Sequence of chain 3.A:
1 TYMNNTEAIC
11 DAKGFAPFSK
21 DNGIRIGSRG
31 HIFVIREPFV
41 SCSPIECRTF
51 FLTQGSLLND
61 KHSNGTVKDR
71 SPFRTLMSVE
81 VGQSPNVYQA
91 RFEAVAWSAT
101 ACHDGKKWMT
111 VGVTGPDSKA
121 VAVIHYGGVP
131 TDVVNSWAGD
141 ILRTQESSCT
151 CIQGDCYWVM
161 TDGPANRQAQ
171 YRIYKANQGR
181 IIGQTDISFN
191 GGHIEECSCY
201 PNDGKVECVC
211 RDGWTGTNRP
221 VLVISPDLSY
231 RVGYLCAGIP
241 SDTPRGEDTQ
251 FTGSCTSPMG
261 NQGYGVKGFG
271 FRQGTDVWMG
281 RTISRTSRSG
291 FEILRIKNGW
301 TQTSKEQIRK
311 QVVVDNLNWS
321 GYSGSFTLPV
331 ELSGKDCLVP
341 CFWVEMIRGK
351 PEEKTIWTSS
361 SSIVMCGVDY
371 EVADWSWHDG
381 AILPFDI

This protein binds this small molecule.
Small molecule (SMILES): CC(=O)N[C@H]1[C@H]([C@H](O)[C@H](O)CO)OC(C(=O)O)=C[C@@H]1O

Binding-site contacts:
Ligand atom C9 contacts residue GLU195 of chain 3.A at 3.4 Å.
Ligand atom C11 contacts residue TRP97 of chain 3.A at 3.7 Å (hydrophobic).
Ligand atom O10 contacts residue ARG70 of chain 3.A at 2.7 Å (salt-bridge).
Ligand atom C10 contacts residue ARG70 of chain 3.A at 4.0 Å.
Ligand atom C2 contacts residue TYR322 of chain 3.A at 3.2 Å (hydrophobic).
Ligand atom O1A contacts residue ARG288 of chain 3.A at 2.9 Å (salt-bridge).
Ligand atom C8 contacts residue ARG211 of chain 3.A at 3.3 Å.
Ligand atom C3 contacts residue ASP69 of chain 3.A at 3.2 Å.
Ligand atom C9 contacts residue ALA165 of chain 3.A at 3.6 Å (hydrophobic).
Ligand atom O10 contacts residue ASP69 of chain 3.A at 3.6 Å.
Ligand atom C9 contacts residue ARG211 of chain 3.A at 4.0 Å.
Ligand atom C1 contacts residue ARG288 of chain 3.A at 3.6 Å.
Ligand atom C6 contacts residue TYR322 of chain 3.A at 3.9 Å (hydrophobic).
Ligand atom O4 contacts residue GLU37 of chain 3.A at 3.5 Å (salt-bridge).
Ligand atom O1B contacts residue ARG211 of chain 3.A at 3.5 Å (salt-bridge).
Ligand atom C6 contacts residue GLU196 of chain 3.A at 4.0 Å.
Ligand atom C3 contacts residue ARG36 of chain 3.A at 3.9 Å.
Ligand atom O1B contacts residue TYR322 of chain 3.A at 3.6 Å.
Ligand atom C3 contacts residue GLU37 of chain 3.A at 3.6 Å.
Ligand atom C8 contacts residue GLU195 of chain 3.A at 3.6 Å.
Ligand atom C4 contacts residue ASP69 of chain 3.A at 3.8 Å.
Ligand atom C4 contacts residue TYR322 of chain 3.A at 4.0 Å (hydrophobic).
Ligand atom O8 contacts residue ARG211 of chain 3.A at 3.1 Å.
Ligand atom O9 contacts residue GLU195 of chain 3.A at 2.5 Å (salt-bridge).
Ligand atom O1A contacts residue TYR322 of chain 3.A at 3.7 Å.
Ligand atom O8 contacts residue GLU195 of chain 3.A at 2.8 Å (salt-bridge).
Ligand atom O9 contacts residue ALA165 of chain 3.A at 3.5 Å.
Ligand atom O6 contacts residue ARG211 of chain 3.A at 4.0 Å.
Ligand atom O1B contacts residue ARG288 of chain 3.A at 2.9 Å (salt-bridge).
Ligand atom O8 contacts residue GLU196 of chain 3.A at 3.9 Å.
Ligand atom C11 contacts residue SER98 of chain 3.A at 4.1 Å.
Ligand atom C11 contacts residue ILE141 of chain 3.A at 4.0 Å (hydrophobic).
Ligand atom O4 contacts residue ASP69 of chain 3.A at 3.4 Å (salt-bridge).
Ligand atom C1 contacts residue TYR322 of chain 3.A at 3.2 Å (hydrophobic).
Ligand atom C3 contacts residue TYR322 of chain 3.A at 3.6 Å (hydrophobic).
Ligand atom O6 contacts residue TYR322 of chain 3.A at 3.6 Å (h-bond).
Ligand atom O1B contacts residue TYR264 of chain 3.A at 3.2 Å (h-bond).
Ligand atom O1A contacts residue ARG36 of chain 3.A at 3.1 Å (salt-bridge).
Ligand atom O9 contacts residue ARG143 of chain 3.A at 3.4 Å (salt-bridge).
Ligand atom C4 contacts residue GLU37 of chain 3.A at 3.9 Å.